Sequence of chain 12.C:
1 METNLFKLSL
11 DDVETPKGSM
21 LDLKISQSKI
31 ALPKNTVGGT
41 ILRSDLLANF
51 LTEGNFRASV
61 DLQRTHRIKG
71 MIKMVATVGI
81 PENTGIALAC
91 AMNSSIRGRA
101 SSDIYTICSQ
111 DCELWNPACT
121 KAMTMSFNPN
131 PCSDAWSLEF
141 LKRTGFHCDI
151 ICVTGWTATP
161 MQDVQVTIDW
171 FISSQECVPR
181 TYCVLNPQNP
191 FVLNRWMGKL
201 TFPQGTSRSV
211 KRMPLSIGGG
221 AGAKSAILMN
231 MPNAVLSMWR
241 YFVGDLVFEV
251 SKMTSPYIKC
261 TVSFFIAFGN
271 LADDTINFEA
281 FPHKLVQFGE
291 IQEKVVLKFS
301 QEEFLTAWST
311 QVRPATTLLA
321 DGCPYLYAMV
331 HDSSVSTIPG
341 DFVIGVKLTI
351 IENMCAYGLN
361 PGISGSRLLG

The protein below binds the small molecule below.
Small molecule (SMILES): Nc1ccn([C@@H]2O[C@H](CO[P](=O)(O)O[C@H]3[C@@H](O)[C@H](n4ccc(=O)[nH]c4=O)O[C@@H]3CO[P](=O)(O)O[C@H]3[C@@H](O)[C@H](n4ccc(N)nc4=O)O[C@@H]3CO[P](=O)(O)O[C@H]3[C@@H](O)[C@H](n4ccc(=O)[nH]c4=O)O[C@@H]3CO[P](=O)(O)O[C@H]3[C@@H](O)[C@H](n4cnc5c(=O)nc(N)[nH]c54)O[C@@H]3CO[P](=O)(O)O[C@H]3[C@@H](O)[C@H](n4cnc5c(N)ncnc54)O[C@@H]3CO)[C@@H](O)[C@H]2O)c(=O)n1

Binding-site contacts:
Ligand atom C5 contacts residue ILE350 of chain 12.C at 3.6 Å (hydrophobic).
Ligand atom C4 contacts residue ILE350 of chain 12.C at 4.2 Å (hydrophobic).
Ligand atom C6 contacts residue ILE350 of chain 12.C at 3.8 Å (hydrophobic).
Ligand atom N7 contacts residue ILE350 of chain 12.C at 3.8 Å.
Ligand atom N6 contacts residue THR349 of chain 12.C at 3.9 Å.
Ligand atom N6 contacts residue ILE350 of chain 12.C at 4.0 Å.
Ligand atom O3' contacts residue MET125 of chain 12.C at 4.3 Å.
Ligand atom O4' contacts residue THR124 of chain 12.C at 4.3 Å.
Ligand atom O3' contacts residue THR124 of chain 12.C at 4.2 Å.
Ligand atom C4 contacts residue VAL192 of chain 12.C at 3.9 Å (hydrophobic).
Ligand atom OP1 contacts residue LYS73 of chain 12.C at 4.1 Å.
Ligand atom O2 contacts residue GLU113 of chain 12.C at 4.2 Å.
Ligand atom C4' contacts residue SER126 of chain 12.C at 3.4 Å.
Ligand atom O2' contacts residue ARG180 of chain 12.C at 3.9 Å.
Ligand atom O4' contacts residue ARG180 of chain 12.C at 4.0 Å.
Ligand atom C4' contacts residue PRO190 of chain 12.C at 4.3 Å (hydrophobic).
Ligand atom OP1 contacts residue SER126 of chain 12.C at 2.8 Å (h-bond).
Ligand atom N3 contacts residue VAL192 of chain 12.C at 3.4 Å.
Ligand atom O3' contacts residue SER126 of chain 12.C at 3.3 Å.
Ligand atom C8 contacts residue ILE350 of chain 12.C at 4.1 Å (hydrophobic).
Ligand atom N9 contacts residue PRO190 of chain 12.C at 4.1 Å.
Ligand atom C3' contacts residue SER126 of chain 12.C at 4.3 Å.
Ligand atom C5' contacts residue SER126 of chain 12.C at 3.9 Å.
Ligand atom OP1 contacts residue THR124 of chain 12.C at 3.8 Å.
Ligand atom C8 contacts residue PRO190 of chain 12.C at 4.2 Å (hydrophobic).
Ligand atom N1 contacts residue VAL192 of chain 12.C at 4.0 Å.
Ligand atom O4' contacts residue SER126 of chain 12.C at 4.3 Å.
Ligand atom C1' contacts residue PRO190 of chain 12.C at 3.9 Å (hydrophobic).
Ligand atom C4' contacts residue THR124 of chain 12.C at 3.6 Å.
Ligand atom OP1 contacts residue THR124 of chain 12.C at 4.0 Å.
Ligand atom O2' contacts residue THR124 of chain 12.C at 4.1 Å.
Ligand atom C2 contacts residue ARG180 of chain 12.C at 3.6 Å.
Ligand atom C5' contacts residue THR124 of chain 12.C at 3.5 Å.
Ligand atom O4' contacts residue PRO190 of chain 12.C at 3.2 Å.
Ligand atom N3 contacts residue ARG180 of chain 12.C at 4.0 Å.
Ligand atom C2 contacts residue VAL192 of chain 12.C at 3.7 Å (hydrophobic).
Ligand atom C1' contacts residue ARG180 of chain 12.C at 3.7 Å.
Ligand atom P contacts residue SER126 of chain 12.C at 3.7 Å.
Ligand atom O2' contacts residue SER126 of chain 12.C at 3.6 Å (h-bond).
Ligand atom O2' contacts residue MET125 of chain 12.C at 3.6 Å.